Binding-site contacts:
Ligand atom OE1 contacts residue ILE29 of chain 4.A at 3.5 Å (h-bond).
Ligand atom OXT contacts residue SER32 of chain 4.A at 3.9 Å.
Ligand atom O contacts residue SER32 of chain 4.A at 3.2 Å.
Ligand atom OE1 contacts residue PRO30 of chain 4.A at 4.1 Å.
Ligand atom C contacts residue SER32 of chain 4.A at 3.7 Å.
Ligand atom OE1 contacts residue ALA24 of chain 4.A at 3.9 Å.
Ligand atom CA contacts residue LYS31 of chain 4.A at 4.0 Å.
Ligand atom NE2 contacts residue ASP21 of chain 4.A at 3.6 Å (salt-bridge).
Ligand atom CG contacts residue LYS31 of chain 4.A at 3.5 Å.
Ligand atom OXT contacts residue LYS31 of chain 4.A at 3.4 Å.
Ligand atom NE2 contacts residue LYS31 of chain 4.A at 3.0 Å.
Ligand atom CA contacts residue SER32 of chain 4.A at 3.8 Å.
Ligand atom CA contacts residue PRO30 of chain 4.A at 4.4 Å (hydrophobic).
Ligand atom N contacts residue SER32 of chain 4.A at 4.2 Å.
Ligand atom CD contacts residue ILE29 of chain 4.A at 4.4 Å (hydrophobic).
Ligand atom CB contacts residue LYS31 of chain 4.A at 4.0 Å.
Ligand atom CD contacts residue PRO30 of chain 4.A at 4.2 Å (hydrophobic).
Ligand atom CG contacts residue PRO30 of chain 4.A at 3.9 Å (hydrophobic).
Ligand atom CD contacts residue LYS31 of chain 4.A at 3.2 Å.
Ligand atom OE1 contacts residue LYS31 of chain 4.A at 3.3 Å (salt-bridge).

Sequence of chain 4.A:
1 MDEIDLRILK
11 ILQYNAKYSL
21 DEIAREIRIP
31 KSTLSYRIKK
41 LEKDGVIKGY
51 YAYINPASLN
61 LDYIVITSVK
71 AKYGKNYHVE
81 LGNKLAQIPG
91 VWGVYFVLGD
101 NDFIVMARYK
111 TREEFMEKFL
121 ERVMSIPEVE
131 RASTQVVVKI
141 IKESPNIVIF

This small molecule binds to this protein.
Small molecule (SMILES): NC(=O)CC[C@H](N)C(=O)O